A small-molecule ligand and the protein it binds are described below.
Small molecule (SMILES): O=c1[nH]cnc2c1ncn2[C@@H]1O[C@H](COP(=O)(O)O)[C@@H](O)[C@H]1O

Sequence of chain 1.A:
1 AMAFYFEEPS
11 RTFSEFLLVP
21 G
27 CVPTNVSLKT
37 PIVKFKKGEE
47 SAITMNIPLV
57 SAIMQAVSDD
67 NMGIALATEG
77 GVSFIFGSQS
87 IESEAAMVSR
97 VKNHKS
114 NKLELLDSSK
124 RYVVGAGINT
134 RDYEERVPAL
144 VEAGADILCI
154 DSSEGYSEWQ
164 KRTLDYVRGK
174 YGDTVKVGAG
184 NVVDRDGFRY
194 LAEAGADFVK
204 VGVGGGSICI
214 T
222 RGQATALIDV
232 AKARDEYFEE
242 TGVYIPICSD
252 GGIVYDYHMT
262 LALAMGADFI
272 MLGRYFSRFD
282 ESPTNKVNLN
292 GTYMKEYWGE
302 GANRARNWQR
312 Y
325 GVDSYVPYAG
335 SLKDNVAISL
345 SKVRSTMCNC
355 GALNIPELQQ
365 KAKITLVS

Binding-site contacts:
Ligand atom O3P contacts residue ARG275 of chain 1.A at 3.1 Å (salt-bridge).
Ligand atom O6 contacts residue GLY300 of chain 1.A at 3.3 Å.
Ligand atom C2 contacts residue GLY209 of chain 1.A at 3.3 Å.
Ligand atom C4' contacts residue ASP251 of chain 1.A at 3.6 Å.
Ligand atom O6 contacts residue GLY302 of chain 1.A at 2.9 Å (h-bond).
Ligand atom O2P contacts residue GLY253 of chain 1.A at 3.3 Å (h-bond).
Ligand atom N9 contacts residue ILE213 of chain 1.A at 3.7 Å.
Ligand atom C3' contacts residue ASP251 of chain 1.A at 3.7 Å.
Ligand atom O5' contacts residue GLY274 of chain 1.A at 3.8 Å.
Ligand atom O3' contacts residue ALA58 of chain 1.A at 3.3 Å.
Ligand atom O3' contacts residue ASP251 of chain 1.A at 2.9 Å (salt-bridge).
Ligand atom O3P contacts residue GLY274 of chain 1.A at 3.8 Å.
Ligand atom O1P contacts residue LEU273 of chain 1.A at 3.7 Å.
Ligand atom N1 contacts residue GLY209 of chain 1.A at 3.7 Å.
Ligand atom O5' contacts residue GLY252 of chain 1.A at 3.1 Å.
Ligand atom C6 contacts residue GLY302 of chain 1.A at 3.5 Å.
Ligand atom C2' contacts residue GLY208 of chain 1.A at 3.7 Å.
Ligand atom O2' contacts residue ASP251 of chain 1.A at 2.5 Å (salt-bridge).
Ligand atom N1 contacts residue ILE211 of chain 1.A at 2.6 Å (h-bond).
Ligand atom O3P contacts residue TYR298 of chain 1.A at 3.3 Å (h-bond).
Ligand atom P contacts residue GLY274 of chain 1.A at 3.7 Å.
Ligand atom O2' contacts residue ASN184 of chain 1.A at 3.6 Å.
Ligand atom C2' contacts residue ASP251 of chain 1.A at 3.8 Å.
Ligand atom C5 contacts residue ILE213 of chain 1.A at 3.8 Å (hydrophobic).
Ligand atom N7 contacts residue GLY300 of chain 1.A at 3.8 Å.
Ligand atom C4 contacts residue ILE213 of chain 1.A at 3.6 Å (hydrophobic).
Ligand atom C2 contacts residue GLY208 of chain 1.A at 3.6 Å.
Ligand atom O1P contacts residue GLY274 of chain 1.A at 2.9 Å (h-bond).
Ligand atom C2 contacts residue ILE211 of chain 1.A at 3.0 Å (hydrophobic).
Ligand atom O1P contacts residue ARG275 of chain 1.A at 3.6 Å.
Ligand atom O2P contacts residue ARG275 of chain 1.A at 3.1 Å (salt-bridge).
Ligand atom O2' contacts residue GLY208 of chain 1.A at 3.3 Å (h-bond).
Ligand atom O6 contacts residue GLU301 of chain 1.A at 3.3 Å (salt-bridge).
Ligand atom C8 contacts residue MET60 of chain 1.A at 3.5 Å (hydrophobic).
Ligand atom N1 contacts residue GLY302 of chain 1.A at 3.5 Å (h-bond).
Ligand atom C6 contacts residue GLU301 of chain 1.A at 3.7 Å.
Ligand atom N7 contacts residue MET60 of chain 1.A at 3.5 Å.
Ligand atom N3 contacts residue GLY208 of chain 1.A at 3.0 Å (h-bond).
Ligand atom C6 contacts residue ILE211 of chain 1.A at 3.8 Å (hydrophobic).
Ligand atom O2P contacts residue GLY252 of chain 1.A at 3.7 Å.